A protein and the small-molecule ligand that binds it are described below.
Small molecule (SMILES): O=C[C@H](O)COP(=O)(O)O

Sequence of chain 1.A:
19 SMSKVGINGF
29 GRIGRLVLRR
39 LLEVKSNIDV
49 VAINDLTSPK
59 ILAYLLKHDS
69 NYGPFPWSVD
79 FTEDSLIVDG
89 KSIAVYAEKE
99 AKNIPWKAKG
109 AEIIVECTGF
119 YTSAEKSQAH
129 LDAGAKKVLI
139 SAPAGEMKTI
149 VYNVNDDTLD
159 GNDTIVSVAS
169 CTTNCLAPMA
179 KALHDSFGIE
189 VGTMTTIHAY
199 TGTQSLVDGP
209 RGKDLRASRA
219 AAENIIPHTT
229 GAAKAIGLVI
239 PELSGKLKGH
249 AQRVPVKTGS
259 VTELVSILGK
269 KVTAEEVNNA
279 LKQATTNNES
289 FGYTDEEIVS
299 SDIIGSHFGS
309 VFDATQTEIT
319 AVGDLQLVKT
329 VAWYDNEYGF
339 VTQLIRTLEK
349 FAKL

Sequence of chain 1.D:
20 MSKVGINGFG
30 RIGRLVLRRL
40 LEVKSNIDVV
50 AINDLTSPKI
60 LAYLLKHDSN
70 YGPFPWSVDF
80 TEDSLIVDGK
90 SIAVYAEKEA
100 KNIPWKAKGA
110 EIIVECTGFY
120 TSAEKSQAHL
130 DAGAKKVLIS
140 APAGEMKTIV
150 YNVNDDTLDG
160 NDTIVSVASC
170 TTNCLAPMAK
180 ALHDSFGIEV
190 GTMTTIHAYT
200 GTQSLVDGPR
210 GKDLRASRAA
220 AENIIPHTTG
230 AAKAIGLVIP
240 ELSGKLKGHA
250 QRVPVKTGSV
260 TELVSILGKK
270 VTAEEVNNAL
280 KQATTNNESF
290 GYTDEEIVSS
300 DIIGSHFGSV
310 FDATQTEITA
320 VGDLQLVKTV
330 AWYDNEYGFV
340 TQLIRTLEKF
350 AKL

Binding-site contacts:
Ligand atom O3P contacts residue NAD1 of chain 1.T at 2.5 Å (h-bond).
Ligand atom C3 contacts residue THR201 of chain 1.D at 3.2 Å.
Ligand atom O2P contacts residue ARG251 of chain 1.D at 4.0 Å.
Ligand atom C2 contacts residue THR199 of chain 1.D at 4.1 Å.
Ligand atom O1P contacts residue NAD1 of chain 1.T at 3.5 Å.
Ligand atom C1 contacts residue THR199 of chain 1.D at 3.3 Å.
Ligand atom O2 contacts residue THR201 of chain 1.D at 3.4 Å (h-bond).
Ligand atom P contacts residue THR201 of chain 1.D at 4.0 Å.
Ligand atom O3P contacts residue THR201 of chain 1.D at 3.8 Å.
Ligand atom C2 contacts residue THR201 of chain 1.D at 3.9 Å.
Ligand atom O1 contacts residue VAL205 of chain 1.A at 3.9 Å.
Ligand atom C3 contacts residue NAD1 of chain 1.T at 3.8 Å.
Ligand atom P contacts residue ARG251 of chain 1.D at 4.0 Å.
Ligand atom C3 contacts residue GLY200 of chain 1.D at 4.1 Å.
Ligand atom C3 contacts residue THR199 of chain 1.D at 3.4 Å.
Ligand atom O1P contacts residue THR199 of chain 1.D at 3.4 Å (h-bond).
Ligand atom O4P contacts residue THR201 of chain 1.D at 2.9 Å (h-bond).
Ligand atom O4P contacts residue THR199 of chain 1.D at 2.6 Å (h-bond).
Ligand atom C1 contacts residue THR201 of chain 1.D at 4.4 Å.
Ligand atom C2 contacts residue GLY200 of chain 1.D at 3.5 Å.
Ligand atom O2P contacts residue THR199 of chain 1.D at 3.9 Å.
Ligand atom C2 contacts residue NAD1 of chain 1.T at 2.8 Å.
Ligand atom C1 contacts residue GLY200 of chain 1.D at 2.9 Å.
Ligand atom O1P contacts residue THR201 of chain 1.D at 4.0 Å.
Ligand atom O1 contacts residue ARG30 of chain 1.D at 3.7 Å.
Ligand atom P contacts residue THR199 of chain 1.D at 3.5 Å.
Ligand atom O2 contacts residue GLY200 of chain 1.D at 3.2 Å.
Ligand atom P contacts residue NAD1 of chain 1.T at 3.6 Å.
Ligand atom O1 contacts residue THR199 of chain 1.D at 3.7 Å.
Ligand atom O1 contacts residue GLY200 of chain 1.D at 2.7 Å (h-bond).
Ligand atom O4P contacts residue ARG251 of chain 1.D at 3.1 Å (salt-bridge).
Ligand atom C1 contacts residue NAD1 of chain 1.T at 2.3 Å.
Ligand atom O1 contacts residue NAD1 of chain 1.T at 2.7 Å (h-bond).
Ligand atom O2 contacts residue NAD1 of chain 1.T at 3.0 Å (h-bond).
Ligand atom O2P contacts residue NAD1 of chain 1.T at 3.5 Å.